A protein and the small-molecule ligand that binds it are described below.
Small molecule (SMILES): CC(=O)N[C@@H]1[C@@H](O)[C@H](O)[C@@H](CO)O[C@H]1O

Binding-site contacts:
Ligand atom C3 contacts residue ASN212 of chain 33.K at 3.8 Å.
Ligand atom C7 contacts residue ASN212 of chain 33.K at 3.7 Å.
Ligand atom C2 contacts residue ASN212 of chain 33.K at 2.5 Å.
Ligand atom O7 contacts residue ASN212 of chain 33.K at 4.1 Å.
Ligand atom C5 contacts residue ASN212 of chain 33.K at 3.7 Å.
Ligand atom N2 contacts residue ASN212 of chain 33.K at 2.9 Å (h-bond).
Ligand atom O5 contacts residue ASN212 of chain 33.K at 2.4 Å (h-bond).
Ligand atom N2 contacts residue ILE211 of chain 33.K at 4.0 Å.
Ligand atom C4 contacts residue ASN212 of chain 33.K at 4.2 Å.
Ligand atom C1 contacts residue ILE211 of chain 33.K at 4.2 Å (hydrophobic).
Ligand atom C1 contacts residue ASN212 of chain 33.K at 1.4 Å.

Sequence of chain 33.K:
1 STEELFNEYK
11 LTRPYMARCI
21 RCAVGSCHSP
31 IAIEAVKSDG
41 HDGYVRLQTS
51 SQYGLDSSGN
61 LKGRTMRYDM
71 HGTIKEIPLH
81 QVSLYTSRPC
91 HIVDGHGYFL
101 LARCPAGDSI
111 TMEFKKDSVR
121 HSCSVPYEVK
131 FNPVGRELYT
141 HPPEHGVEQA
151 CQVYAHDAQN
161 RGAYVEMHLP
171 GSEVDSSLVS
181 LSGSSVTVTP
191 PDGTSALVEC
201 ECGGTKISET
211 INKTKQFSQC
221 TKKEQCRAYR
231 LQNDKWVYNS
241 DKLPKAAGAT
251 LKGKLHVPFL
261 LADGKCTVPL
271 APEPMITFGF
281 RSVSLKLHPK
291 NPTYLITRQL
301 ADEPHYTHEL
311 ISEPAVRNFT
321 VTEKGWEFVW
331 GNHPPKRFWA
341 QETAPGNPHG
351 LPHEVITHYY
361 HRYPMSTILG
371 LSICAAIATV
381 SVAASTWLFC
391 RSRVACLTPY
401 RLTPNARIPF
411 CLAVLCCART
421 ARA